Sequence of chain 1.I:
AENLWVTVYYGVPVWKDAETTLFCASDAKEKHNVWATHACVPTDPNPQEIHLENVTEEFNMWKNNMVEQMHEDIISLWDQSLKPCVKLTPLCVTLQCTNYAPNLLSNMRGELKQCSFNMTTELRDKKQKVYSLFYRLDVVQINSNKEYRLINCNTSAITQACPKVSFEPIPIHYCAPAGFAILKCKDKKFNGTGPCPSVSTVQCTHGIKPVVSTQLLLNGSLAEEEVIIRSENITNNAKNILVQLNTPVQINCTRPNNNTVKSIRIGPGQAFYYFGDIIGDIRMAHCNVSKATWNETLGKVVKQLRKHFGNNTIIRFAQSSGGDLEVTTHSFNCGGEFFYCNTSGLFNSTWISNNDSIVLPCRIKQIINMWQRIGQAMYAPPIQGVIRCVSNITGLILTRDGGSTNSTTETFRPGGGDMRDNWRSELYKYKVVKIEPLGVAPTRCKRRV

A small-molecule ligand and the protein it binds are described below.
Small molecule (SMILES): CC(=O)N[C@H]1[C@H](O[C@H]2[C@H](O)[C@@H](NC(C)=O)CO[C@@H]2CO)O[C@H](CO)[C@@H](O)[C@@H]1O

Binding-site contacts:
Ligand atom C7 contacts residue ASN271 of chain 1.I at 3.7 Å.
Ligand atom N2 contacts residue ASN271 of chain 1.I at 3.0 Å (h-bond).
Ligand atom C8 contacts residue ASN271 of chain 1.I at 3.9 Å.
Ligand atom C1 contacts residue ASN271 of chain 1.I at 1.4 Å.
Ligand atom C5 contacts residue ASN271 of chain 1.I at 3.6 Å.
Ligand atom C3 contacts residue ASN271 of chain 1.I at 3.9 Å.
Ligand atom C4 contacts residue ASN271 of chain 1.I at 4.3 Å.
Ligand atom O5 contacts residue ASN271 of chain 1.I at 2.4 Å (h-bond).
Ligand atom C2 contacts residue ASN271 of chain 1.I at 2.5 Å.